Sequence of chain 1.C:
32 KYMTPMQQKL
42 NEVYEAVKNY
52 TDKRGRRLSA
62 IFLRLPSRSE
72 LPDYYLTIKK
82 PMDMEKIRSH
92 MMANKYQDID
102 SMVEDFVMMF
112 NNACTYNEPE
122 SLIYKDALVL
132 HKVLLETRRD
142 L

Binding-site contacts:
Ligand atom C2 contacts residue PHE63 of chain 1.C at 4.0 Å (hydrophobic).
Ligand atom C14 contacts residue ILE124 of chain 1.C at 4.0 Å (hydrophobic).
Ligand atom C8 contacts residue ILE124 of chain 1.C at 3.7 Å (hydrophobic).
Ligand atom C5 contacts residue LEU66 of chain 1.C at 3.7 Å (hydrophobic).
Ligand atom C1 contacts residue TYR75 of chain 1.C at 3.6 Å (hydrophobic).
Ligand atom C contacts residue LEU66 of chain 1.C at 4.1 Å (hydrophobic).
Ligand atom C contacts residue ALA114 of chain 1.C at 4.2 Å (hydrophobic).
Ligand atom O1 contacts residue TYR75 of chain 1.C at 3.7 Å.
Ligand atom C2 contacts residue MET83 of chain 1.C at 3.5 Å (hydrophobic).
Ligand atom C4 contacts residue ILE62 of chain 1.C at 3.4 Å (hydrophobic).
Ligand atom C2 contacts residue ASP84 of chain 1.C at 4.0 Å.
Ligand atom C3 contacts residue PHE63 of chain 1.C at 3.6 Å (hydrophobic).
Ligand atom C7 contacts residue ILE124 of chain 1.C at 4.2 Å (hydrophobic).
Ligand atom C3 contacts residue ILE62 of chain 1.C at 3.4 Å (hydrophobic).
Ligand atom C1 contacts residue MET110 of chain 1.C at 3.8 Å (hydrophobic).
Ligand atom C3 contacts residue ASP84 of chain 1.C at 4.2 Å.
Ligand atom C9 contacts residue ASN118 of chain 1.C at 4.1 Å.
Ligand atom N contacts residue ILE124 of chain 1.C at 3.9 Å.
Ligand atom C8 contacts residue ASN118 of chain 1.C at 4.0 Å.
Ligand atom O contacts residue ALA114 of chain 1.C at 3.2 Å.
Ligand atom O contacts residue ASN113 of chain 1.C at 4.1 Å.
Ligand atom C7 contacts residue ILE62 of chain 1.C at 4.1 Å (hydrophobic).
Ligand atom O contacts residue TYR75 of chain 1.C at 2.7 Å (h-bond).
Ligand atom C3 contacts residue LEU66 of chain 1.C at 3.9 Å (hydrophobic).
Ligand atom C11 contacts residue ILE124 of chain 1.C at 3.7 Å (hydrophobic).
Ligand atom O1 contacts residue ASN118 of chain 1.C at 2.9 Å (h-bond).
Ligand atom C1 contacts residue MET83 of chain 1.C at 3.6 Å (hydrophobic).
Ligand atom O1 contacts residue ILE124 of chain 1.C at 4.2 Å.
Ligand atom C10 contacts residue ASN118 of chain 1.C at 3.9 Å.
Ligand atom N2 contacts residue ILE62 of chain 1.C at 3.7 Å.
Ligand atom C13 contacts residue ILE124 of chain 1.C at 3.8 Å (hydrophobic).
Ligand atom C4 contacts residue LEU66 of chain 1.C at 3.6 Å (hydrophobic).
Ligand atom C1 contacts residue PHE63 of chain 1.C at 4.1 Å (hydrophobic).
Ligand atom C10 contacts residue ILE124 of chain 1.C at 3.8 Å (hydrophobic).
Ligand atom C2 contacts residue MET110 of chain 1.C at 4.0 Å (hydrophobic).
Ligand atom C6 contacts residue TYR75 of chain 1.C at 4.1 Å (hydrophobic).
Ligand atom C6 contacts residue ASN118 of chain 1.C at 4.0 Å.
Ligand atom C contacts residue TYR75 of chain 1.C at 3.3 Å (hydrophobic).
Ligand atom C2 contacts residue LEU66 of chain 1.C at 4.1 Å (hydrophobic).
Ligand atom C9 contacts residue TYR117 of chain 1.C at 4.2 Å (hydrophobic).

The protein below binds the small molecule below.
Small molecule (SMILES): O=C(/C=C/N1CCc2c[nH]nc2C1)c1ccccc1O